Binding-site contacts:
Ligand atom C5 contacts residue ILE43 of chain 1.A at 3.7 Å (hydrophobic).
Ligand atom CAG contacts residue VAL100 of chain 1.A at 3.8 Å (hydrophobic).
Ligand atom CAT contacts residue ASP185 of chain 1.A at 3.8 Å.
Ligand atom CAO contacts residue ASN122 of chain 1.A at 3.8 Å.
Ligand atom CAA contacts residue ILE43 of chain 1.A at 3.7 Å (hydrophobic).
Ligand atom N1 contacts residue LEU119 of chain 1.A at 3.3 Å (h-bond).
Ligand atom CAG contacts residue VAL184 of chain 1.A at 3.4 Å (hydrophobic).
Ligand atom CAP contacts residue ASN122 of chain 1.A at 3.5 Å.
Ligand atom CAA contacts residue MET118 of chain 1.A at 3.5 Å (hydrophobic).
Ligand atom CAL contacts residue SER120 of chain 1.A at 3.9 Å.
Ligand atom C6 contacts residue LEU119 of chain 1.A at 3.4 Å (hydrophobic).
Ligand atom CAL contacts residue ASN122 of chain 1.A at 3.1 Å.
Ligand atom CAH contacts residue PHE116 of chain 1.A at 3.9 Å (hydrophobic).
Ligand atom OAC contacts residue ASP185 of chain 1.A at 3.4 Å (salt-bridge).
Ligand atom CAM contacts residue GLY44 of chain 1.A at 3.9 Å.
Ligand atom NAB contacts residue ASP185 of chain 1.A at 3.9 Å.
Ligand atom C4 contacts residue LEU172 of chain 1.A at 3.9 Å (hydrophobic).
Ligand atom OAC contacts residue GLU81 of chain 1.A at 3.9 Å.
Ligand atom N3 contacts residue LEU172 of chain 1.A at 3.5 Å.
Ligand atom C2 contacts residue ALA64 of chain 1.A at 3.7 Å (hydrophobic).
Ligand atom CAM contacts residue ILE43 of chain 1.A at 3.7 Å (hydrophobic).
Ligand atom NAS contacts residue GLU117 of chain 1.A at 3.5 Å (salt-bridge).
Ligand atom CAT contacts residue PHE116 of chain 1.A at 3.7 Å (hydrophobic).
Ligand atom CAV contacts residue ALA64 of chain 1.A at 3.9 Å (hydrophobic).
Ligand atom CAF contacts residue ALA64 of chain 1.A at 3.8 Å (hydrophobic).
Ligand atom C6 contacts residue MET118 of chain 1.A at 3.7 Å (hydrophobic).
Ligand atom CAE contacts residue VAL184 of chain 1.A at 3.5 Å (hydrophobic).
Ligand atom N1 contacts residue ALA64 of chain 1.A at 3.8 Å.
Ligand atom CAJ contacts residue GLY44 of chain 1.A at 3.8 Å.
Ligand atom NBD contacts residue ILE43 of chain 1.A at 3.9 Å.
Ligand atom C2 contacts residue LEU172 of chain 1.A at 3.8 Å (hydrophobic).
Ligand atom NAS contacts residue ALA64 of chain 1.A at 3.4 Å.
Ligand atom CAL contacts residue LEU172 of chain 1.A at 3.9 Å (hydrophobic).
Ligand atom CAO contacts residue SER120 of chain 1.A at 3.0 Å.
Ligand atom CAJ contacts residue VAL51 of chain 1.A at 3.7 Å (hydrophobic).
Ligand atom NAB contacts residue LYS66 of chain 1.A at 3.9 Å.
Ligand atom N1 contacts residue MET118 of chain 1.A at 3.8 Å.
Ligand atom CAE contacts residue VAL100 of chain 1.A at 3.8 Å (hydrophobic).
Ligand atom CAW contacts residue PHE116 of chain 1.A at 3.8 Å (hydrophobic).
Ligand atom OAC contacts residue PHE116 of chain 1.A at 3.0 Å.

Sequence of chain 1.A:
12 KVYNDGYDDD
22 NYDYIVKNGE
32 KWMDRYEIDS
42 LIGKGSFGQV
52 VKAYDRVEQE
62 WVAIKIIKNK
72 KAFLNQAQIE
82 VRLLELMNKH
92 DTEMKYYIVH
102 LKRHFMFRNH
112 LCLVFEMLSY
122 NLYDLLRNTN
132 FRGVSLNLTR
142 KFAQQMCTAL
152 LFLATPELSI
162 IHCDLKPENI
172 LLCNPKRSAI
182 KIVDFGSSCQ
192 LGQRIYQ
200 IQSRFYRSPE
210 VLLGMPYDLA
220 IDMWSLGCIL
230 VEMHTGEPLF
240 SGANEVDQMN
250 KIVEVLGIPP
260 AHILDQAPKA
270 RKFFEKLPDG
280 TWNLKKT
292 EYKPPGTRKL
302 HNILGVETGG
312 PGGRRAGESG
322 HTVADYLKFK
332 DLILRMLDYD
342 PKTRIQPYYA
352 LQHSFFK

The protein below binds the small molecule below.
Small molecule (SMILES): CN1C(=O)[C@H]2CCC[C@H]2N(C2CCCC2)c2nc(Nc3ccc(C(N)=O)cc3)ncc21